Sequence of chain 1.H:
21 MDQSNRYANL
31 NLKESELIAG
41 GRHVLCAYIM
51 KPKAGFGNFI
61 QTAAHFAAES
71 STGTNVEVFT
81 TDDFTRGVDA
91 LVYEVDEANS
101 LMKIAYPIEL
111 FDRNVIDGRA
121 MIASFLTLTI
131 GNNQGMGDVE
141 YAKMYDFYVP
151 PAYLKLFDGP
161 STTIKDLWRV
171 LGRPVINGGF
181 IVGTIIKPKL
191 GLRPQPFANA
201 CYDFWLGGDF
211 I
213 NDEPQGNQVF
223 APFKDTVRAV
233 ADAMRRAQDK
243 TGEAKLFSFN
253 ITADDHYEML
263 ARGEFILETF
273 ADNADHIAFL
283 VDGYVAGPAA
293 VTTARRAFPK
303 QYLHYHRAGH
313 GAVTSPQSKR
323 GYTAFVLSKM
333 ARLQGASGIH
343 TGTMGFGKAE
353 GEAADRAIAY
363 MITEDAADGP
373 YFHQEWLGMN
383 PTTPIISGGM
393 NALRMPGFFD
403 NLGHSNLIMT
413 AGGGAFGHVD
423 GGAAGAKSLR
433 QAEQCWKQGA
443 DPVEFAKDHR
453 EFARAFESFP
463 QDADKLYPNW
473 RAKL

Binding-site contacts:
Ligand atom O6P contacts residue ARG309 of chain 1.H at 2.9 Å (salt-bridge).
Ligand atom O2 contacts residue KCX212 of chain 1.H at 3.0 Å (h-bond).
Ligand atom O1P contacts residue LYS187 of chain 1.H at 3.4 Å.
Ligand atom C contacts residue LYS187 of chain 1.H at 3.4 Å.
Ligand atom O3P contacts residue THR74 of chain 1.G at 3.4 Å (h-bond).
Ligand atom O6 contacts residue LYS187 of chain 1.H at 3.2 Å (salt-bridge).
Ligand atom O4 contacts residue GLY390 of chain 1.H at 3.2 Å (h-bond).
Ligand atom O2 contacts residue ILE185 of chain 1.H at 3.5 Å.
Ligand atom O7 contacts residue LYS350 of chain 1.H at 2.9 Å (salt-bridge).
Ligand atom O1P contacts residue GLY415 of chain 1.H at 2.9 Å (h-bond).
Ligand atom O4 contacts residue SER389 of chain 1.H at 3.0 Å (h-bond).
Ligand atom C3 contacts residue MG1 of chain 1.BA at 3.1 Å.
Ligand atom O2P contacts residue GLY414 of chain 1.H at 2.9 Å (h-bond).
Ligand atom O2 contacts residue LYS187 of chain 1.H at 3.2 Å (salt-bridge).
Ligand atom O3 contacts residue GLU215 of chain 1.H at 2.8 Å (salt-bridge).
Ligand atom O6 contacts residue GLU215 of chain 1.H at 3.1 Å (salt-bridge).
Ligand atom O7 contacts residue GLU69 of chain 1.G at 3.5 Å (salt-bridge).
Ligand atom O1 contacts residue LYS187 of chain 1.H at 3.0 Å (salt-bridge).
Ligand atom O5P contacts residue HIS342 of chain 1.H at 2.9 Å (h-bond).
Ligand atom P1 contacts residue THR74 of chain 1.G at 3.5 Å.
Ligand atom O5P contacts residue SER389 of chain 1.H at 3.3 Å (h-bond).
Ligand atom O6 contacts residue ASP214 of chain 1.H at 3.1 Å (salt-bridge).
Ligand atom C contacts residue MG1 of chain 1.BA at 2.8 Å.
Ligand atom C contacts residue ASN132 of chain 1.G at 3.3 Å.
Ligand atom O4P contacts residue ARG309 of chain 1.H at 2.9 Å (salt-bridge).
Ligand atom O2 contacts residue MG1 of chain 1.BA at 2.2 Å.
Ligand atom O2 contacts residue ASP214 of chain 1.H at 3.4 Å (salt-bridge).
Ligand atom O3 contacts residue MG1 of chain 1.BA at 2.3 Å.
Ligand atom O3P contacts residue GLY391 of chain 1.H at 2.8 Å (h-bond).
Ligand atom O1P contacts residue THR74 of chain 1.G at 2.6 Å (h-bond).
Ligand atom O3 contacts residue KCX212 of chain 1.H at 2.9 Å (h-bond).
Ligand atom O6 contacts residue ASN132 of chain 1.G at 3.0 Å (h-bond).
Ligand atom O3 contacts residue HIS308 of chain 1.H at 2.7 Å (h-bond).
Ligand atom C1 contacts residue SER389 of chain 1.H at 3.4 Å.
Ligand atom C2 contacts residue MG1 of chain 1.BA at 2.8 Å.
Ligand atom O3P contacts residue LYS350 of chain 1.H at 2.8 Å (salt-bridge).
Ligand atom O6 contacts residue LYS189 of chain 1.H at 2.8 Å (salt-bridge).
Ligand atom O6 contacts residue MG1 of chain 1.BA at 2.1 Å.
Ligand atom C3 contacts residue KCX212 of chain 1.H at 3.0 Å.
Ligand atom O3 contacts residue ASN132 of chain 1.G at 3.0 Å (h-bond).

Sequence of chain 1.G:
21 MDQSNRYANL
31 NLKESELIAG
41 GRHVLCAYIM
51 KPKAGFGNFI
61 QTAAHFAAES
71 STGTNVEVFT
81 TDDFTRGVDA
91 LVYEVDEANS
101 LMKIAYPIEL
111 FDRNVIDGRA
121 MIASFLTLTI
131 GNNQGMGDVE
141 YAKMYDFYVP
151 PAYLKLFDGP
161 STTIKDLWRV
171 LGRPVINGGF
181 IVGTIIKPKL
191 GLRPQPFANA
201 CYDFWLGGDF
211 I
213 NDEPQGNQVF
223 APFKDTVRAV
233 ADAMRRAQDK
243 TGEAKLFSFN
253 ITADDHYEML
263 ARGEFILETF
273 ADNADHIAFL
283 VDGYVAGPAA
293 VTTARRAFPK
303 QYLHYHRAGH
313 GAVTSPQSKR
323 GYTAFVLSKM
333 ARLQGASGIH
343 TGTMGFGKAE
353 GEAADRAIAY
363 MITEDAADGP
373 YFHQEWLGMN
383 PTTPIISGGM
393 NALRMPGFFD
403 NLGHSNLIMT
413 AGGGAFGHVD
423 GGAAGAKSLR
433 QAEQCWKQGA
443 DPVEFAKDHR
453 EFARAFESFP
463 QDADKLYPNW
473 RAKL

The protein below binds the small molecule below.
Small molecule (SMILES): O=C(O)[C@@](O)(COP(=O)(O)O)[C@H](O)[C@H](O)COP(=O)(O)O